The protein below binds the small molecule below.
Small molecule (SMILES): CC(=O)N[C@@H]1[C@@H](O[C@H](C)C(=O)O)[C@H](O[C@@H]2O[C@H](CO)[C@@H](O)[C@H](O)[C@H]2NC(C)=O)[C@@H](CO)O[C@H]1O

Sequence of chain 1.A:
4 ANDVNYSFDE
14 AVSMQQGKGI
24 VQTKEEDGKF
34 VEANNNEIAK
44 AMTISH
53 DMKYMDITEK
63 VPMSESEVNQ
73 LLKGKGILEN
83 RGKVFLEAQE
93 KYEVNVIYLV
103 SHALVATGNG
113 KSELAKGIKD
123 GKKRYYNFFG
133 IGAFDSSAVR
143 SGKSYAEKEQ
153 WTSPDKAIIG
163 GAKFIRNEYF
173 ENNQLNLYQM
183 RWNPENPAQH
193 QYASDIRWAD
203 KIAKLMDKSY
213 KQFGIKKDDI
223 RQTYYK

Binding-site contacts:
Ligand atom N2 contacts residue TYR194 of chain 1.A at 2.8 Å (h-bond).
Ligand atom O5 contacts residue SO41 of chain 1.N at 3.6 Å (h-bond).
Ligand atom O10 contacts residue HIS192 of chain 1.A at 3.7 Å.
Ligand atom O6 contacts residue SER196 of chain 1.A at 3.9 Å.
Ligand atom C1 contacts residue TYR194 of chain 1.A at 3.4 Å (hydrophobic).
Ligand atom O7 contacts residue ILE133 of chain 1.A at 3.7 Å.
Ligand atom C9 contacts residue TYR171 of chain 1.A at 3.3 Å (hydrophobic).
Ligand atom O7 contacts residue GLY134 of chain 1.A at 2.7 Å (h-bond).
Ligand atom C7 contacts residue GLY132 of chain 1.A at 3.5 Å.
Ligand atom C8 contacts residue TYR194 of chain 1.A at 3.6 Å (hydrophobic).
Ligand atom O7 contacts residue GLY132 of chain 1.A at 3.6 Å.
Ligand atom C2 contacts residue TYR194 of chain 1.A at 3.6 Å (hydrophobic).
Ligand atom C7 contacts residue GLY134 of chain 1.A at 3.8 Å.
Ligand atom C8 contacts residue PHE166 of chain 1.A at 4.0 Å (hydrophobic).
Ligand atom O6 contacts residue VAL24 of chain 1.A at 3.9 Å.
Ligand atom O10 contacts residue TYR171 of chain 1.A at 2.7 Å (h-bond).
Ligand atom C8 contacts residue ALA190 of chain 1.A at 3.4 Å (hydrophobic).
Ligand atom O1 contacts residue TYR194 of chain 1.A at 3.6 Å.
Ligand atom C9 contacts residue GLN193 of chain 1.A at 3.5 Å.
Ligand atom O7 contacts residue GLN193 of chain 1.A at 2.9 Å (h-bond).
Ligand atom C8 contacts residue ILE133 of chain 1.A at 3.9 Å (hydrophobic).
Ligand atom O1 contacts residue SO41 of chain 1.N at 2.7 Å (h-bond).
Ligand atom O10 contacts residue PHE166 of chain 1.A at 3.6 Å.
Ligand atom C11 contacts residue HIS192 of chain 1.A at 3.8 Å.
Ligand atom C1 contacts residue SO41 of chain 1.N at 3.3 Å.
Ligand atom C7 contacts residue TYR194 of chain 1.A at 3.8 Å (hydrophobic).
Ligand atom O7 contacts residue GLN191 of chain 1.A at 3.6 Å.
Ligand atom N2 contacts residue GLY132 of chain 1.A at 3.9 Å.
Ligand atom C7 contacts residue GLN193 of chain 1.A at 4.0 Å.
Ligand atom C7 contacts residue ALA190 of chain 1.A at 3.8 Å (hydrophobic).
Ligand atom C11 contacts residue TYR171 of chain 1.A at 3.5 Å (hydrophobic).
Ligand atom O4 contacts residue GLN193 of chain 1.A at 4.0 Å.
Ligand atom O7 contacts residue HIS192 of chain 1.A at 3.1 Å (h-bond).
Ligand atom C3 contacts residue GLN193 of chain 1.A at 3.5 Å.
Ligand atom C8 contacts residue GLY132 of chain 1.A at 3.5 Å.
Ligand atom C8 contacts residue GLN193 of chain 1.A at 3.9 Å.
Ligand atom O3 contacts residue GLN193 of chain 1.A at 4.0 Å.
Ligand atom C11 contacts residue GLN193 of chain 1.A at 3.4 Å.
Ligand atom O7 contacts residue ALA190 of chain 1.A at 4.1 Å.
Ligand atom C10 contacts residue TYR171 of chain 1.A at 3.4 Å (hydrophobic).